Binding-site contacts:
Ligand atom C6 contacts residue LEU171 of chain 4.A at 4.0 Å (hydrophobic).
Ligand atom C2 contacts residue PIY1 of chain 4.D at 0.3 Å.
Ligand atom C11 contacts residue LEU171 of chain 3.A at 3.6 Å (hydrophobic).
Ligand atom C7 contacts residue PIY1 of chain 4.D at 0.5 Å.
Ligand atom C5 contacts residue VAL128 of chain 3.A at 3.5 Å (hydrophobic).
Ligand atom C2 contacts residue VAL128 of chain 4.A at 4.1 Å (hydrophobic).
Ligand atom N3 contacts residue ILE130 of chain 4.A at 3.7 Å.
Ligand atom C9 contacts residue ALA135 of chain 3.A at 4.1 Å (hydrophobic).
Ligand atom C2 contacts residue LEU171 of chain 3.A at 4.0 Å (hydrophobic).
Ligand atom C8 contacts residue LEU171 of chain 3.A at 4.2 Å (hydrophobic).
Ligand atom C6 contacts residue PIY1 of chain 4.D at 0.3 Å.
Ligand atom N1 contacts residue LEU171 of chain 3.A at 3.9 Å.
Ligand atom N3 contacts residue VAL128 of chain 3.A at 3.3 Å.
Ligand atom C8 contacts residue ILE130 of chain 3.A at 3.6 Å (hydrophobic).
Ligand atom N3 contacts residue PIY1 of chain 4.D at 0.5 Å.
Ligand atom C8 contacts residue PIY1 of chain 4.D at 0.6 Å.
Ligand atom C9 contacts residue LEU137 of chain 3.A at 3.9 Å (hydrophobic).
Ligand atom N1 contacts residue LEU171 of chain 4.A at 3.6 Å.
Ligand atom C11 contacts residue PIY1 of chain 4.D at 0.5 Å.
Ligand atom C10 contacts residue LEU171 of chain 3.A at 4.1 Å (hydrophobic).
Ligand atom C9 contacts residue VAL128 of chain 4.A at 3.7 Å (hydrophobic).
Ligand atom C2 contacts residue VAL128 of chain 3.A at 3.8 Å (hydrophobic).
Ligand atom C9 contacts residue PIY1 of chain 4.D at 0.8 Å.
Ligand atom C6 contacts residue VAL128 of chain 4.A at 3.8 Å (hydrophobic).
Ligand atom C5 contacts residue ILE130 of chain 4.A at 3.5 Å (hydrophobic).
Ligand atom C4 contacts residue VAL128 of chain 3.A at 3.6 Å (hydrophobic).
Ligand atom C7 contacts residue VAL128 of chain 4.A at 3.6 Å (hydrophobic).
Ligand atom C10 contacts residue VAL128 of chain 4.A at 4.1 Å (hydrophobic).
Ligand atom C8 contacts residue VAL128 of chain 4.A at 3.6 Å (hydrophobic).
Ligand atom C7 contacts residue VAL128 of chain 3.A at 4.0 Å (hydrophobic).
Ligand atom C4 contacts residue PIY1 of chain 4.D at 0.8 Å.
Ligand atom C11 contacts residue LEU171 of chain 4.A at 3.6 Å (hydrophobic).
Ligand atom C5 contacts residue PIY1 of chain 4.D at 0.6 Å.
Ligand atom C2 contacts residue LEU171 of chain 4.A at 3.8 Å (hydrophobic).
Ligand atom N3 contacts residue VAL128 of chain 4.A at 3.8 Å.
Ligand atom C8 contacts residue LEU137 of chain 3.A at 3.8 Å (hydrophobic).
Ligand atom C7 contacts residue ILE130 of chain 3.A at 3.6 Å (hydrophobic).
Ligand atom C6 contacts residue LEU171 of chain 3.A at 3.7 Å (hydrophobic).
Ligand atom N1 contacts residue PIY1 of chain 4.D at 0.5 Å.
Ligand atom C10 contacts residue PIY1 of chain 4.D at 1.2 Å.

Sequence of chain 4.A:
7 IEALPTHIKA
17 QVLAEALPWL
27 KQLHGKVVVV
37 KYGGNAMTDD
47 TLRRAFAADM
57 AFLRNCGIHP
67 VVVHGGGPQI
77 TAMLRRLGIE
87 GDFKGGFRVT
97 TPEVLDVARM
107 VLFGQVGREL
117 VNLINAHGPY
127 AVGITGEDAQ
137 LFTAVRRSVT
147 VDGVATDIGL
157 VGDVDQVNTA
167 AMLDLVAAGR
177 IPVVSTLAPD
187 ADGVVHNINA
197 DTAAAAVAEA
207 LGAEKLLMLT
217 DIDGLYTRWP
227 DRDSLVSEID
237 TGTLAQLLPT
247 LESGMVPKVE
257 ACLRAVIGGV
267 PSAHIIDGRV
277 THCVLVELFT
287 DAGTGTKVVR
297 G

A small-molecule ligand and the protein it binds are described below.
Small molecule (SMILES): c1ccc(-c2ncc[nH]2)cc1

Sequence of chain 3.A:
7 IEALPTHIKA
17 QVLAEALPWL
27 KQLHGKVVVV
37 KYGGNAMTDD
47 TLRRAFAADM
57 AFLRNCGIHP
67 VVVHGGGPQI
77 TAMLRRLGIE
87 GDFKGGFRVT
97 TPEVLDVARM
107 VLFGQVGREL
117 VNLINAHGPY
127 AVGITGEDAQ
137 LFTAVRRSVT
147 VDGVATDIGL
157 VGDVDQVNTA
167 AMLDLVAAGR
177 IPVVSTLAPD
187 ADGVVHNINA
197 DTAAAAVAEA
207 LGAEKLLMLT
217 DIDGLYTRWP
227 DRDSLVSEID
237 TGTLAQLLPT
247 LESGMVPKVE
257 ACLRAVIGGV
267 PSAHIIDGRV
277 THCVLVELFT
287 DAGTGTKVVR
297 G